Sequence of chain 1.B:
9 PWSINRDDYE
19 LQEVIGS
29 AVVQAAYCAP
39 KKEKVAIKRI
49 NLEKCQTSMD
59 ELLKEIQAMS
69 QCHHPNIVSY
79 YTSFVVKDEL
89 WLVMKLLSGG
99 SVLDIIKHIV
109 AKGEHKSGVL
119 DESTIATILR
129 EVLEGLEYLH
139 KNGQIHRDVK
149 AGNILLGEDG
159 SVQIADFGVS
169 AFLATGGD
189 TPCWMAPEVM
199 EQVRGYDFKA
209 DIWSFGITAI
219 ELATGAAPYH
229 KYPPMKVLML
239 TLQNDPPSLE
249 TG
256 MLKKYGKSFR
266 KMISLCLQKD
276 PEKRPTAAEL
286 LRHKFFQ

Binding-site contacts:
Ligand atom C4' contacts residue GLY24 of chain 1.B at 3.7 Å.
Ligand atom C8 contacts residue VAL31 of chain 1.B at 3.9 Å (hydrophobic).
Ligand atom O5' contacts residue VAL31 of chain 1.B at 3.4 Å.
Ligand atom N3B contacts residue ASP164 of chain 1.B at 3.6 Å.
Ligand atom O1B contacts residue MG1 of chain 1.I at 3.3 Å.
Ligand atom N6 contacts residue ALA44 of chain 1.B at 3.6 Å.
Ligand atom O3G contacts residue ASP146 of chain 1.B at 3.7 Å.
Ligand atom O1B contacts residue GLY150 of chain 1.B at 3.7 Å.
Ligand atom O2' contacts residue LEU153 of chain 1.B at 3.4 Å.
Ligand atom PB contacts residue MG1 of chain 1.I at 3.2 Å.
Ligand atom O1A contacts residue ASP164 of chain 1.B at 3.3 Å (salt-bridge).
Ligand atom O2A contacts residue SER25 of chain 1.B at 3.1 Å (h-bond).
Ligand atom O1A contacts residue LYS46 of chain 1.B at 3.0 Å (salt-bridge).
Ligand atom PA contacts residue MG1 of chain 1.I at 3.6 Å.
Ligand atom O3G contacts residue LYS148 of chain 1.B at 3.5 Å (salt-bridge).
Ligand atom N6 contacts residue MET92 of chain 1.B at 3.5 Å.
Ligand atom N1 contacts residue LEU95 of chain 1.B at 3.2 Å (h-bond).
Ligand atom O3A contacts residue SER25 of chain 1.B at 3.5 Å (h-bond).
Ligand atom N3B contacts residue ASN151 of chain 1.B at 3.3 Å (h-bond).
Ligand atom C5' contacts residue GLY24 of chain 1.B at 3.7 Å.
Ligand atom C1' contacts residue ILE23 of chain 1.B at 3.8 Å (hydrophobic).
Ligand atom C6 contacts residue ALA44 of chain 1.B at 3.8 Å (hydrophobic).
Ligand atom O2G contacts residue MG1 of chain 1.I at 3.0 Å.
Ligand atom C2 contacts residue LEU95 of chain 1.B at 3.3 Å (hydrophobic).
Ligand atom O2G contacts residue ASP146 of chain 1.B at 3.5 Å (salt-bridge).
Ligand atom PA contacts residue SER25 of chain 1.B at 3.8 Å.
Ligand atom N3 contacts residue ILE23 of chain 1.B at 3.8 Å.
Ligand atom C5 contacts residue LEU153 of chain 1.B at 3.5 Å (hydrophobic).
Ligand atom N3B contacts residue MG1 of chain 1.I at 1.9 Å.
Ligand atom C6 contacts residue LEU153 of chain 1.B at 3.5 Å (hydrophobic).
Ligand atom O3A contacts residue MG1 of chain 1.I at 3.8 Å.
Ligand atom C5' contacts residue SER25 of chain 1.B at 3.7 Å.
Ligand atom O4' contacts residue VAL31 of chain 1.B at 3.5 Å.
Ligand atom O2G contacts residue ASP164 of chain 1.B at 3.0 Å (salt-bridge).
Ligand atom PG contacts residue MG1 of chain 1.I at 3.1 Å.
Ligand atom N6 contacts residue LYS93 of chain 1.B at 2.9 Å (salt-bridge).
Ligand atom O1A contacts residue MG1 of chain 1.I at 2.4 Å.
Ligand atom N7 contacts residue LEU153 of chain 1.B at 3.9 Å.
Ligand atom N6 contacts residue LEU153 of chain 1.B at 3.8 Å.
Ligand atom N1 contacts residue LEU94 of chain 1.B at 3.8 Å.

The protein below binds the small molecule below.
Small molecule (SMILES): Nc1ncnc2c1ncn2[C@@H]1O[C@H](CO[P](=O)(O)O[P](=O)(O)NP(=O)(O)O)[C@@H](O)[C@H]1O